Sequence of chain 1.A:
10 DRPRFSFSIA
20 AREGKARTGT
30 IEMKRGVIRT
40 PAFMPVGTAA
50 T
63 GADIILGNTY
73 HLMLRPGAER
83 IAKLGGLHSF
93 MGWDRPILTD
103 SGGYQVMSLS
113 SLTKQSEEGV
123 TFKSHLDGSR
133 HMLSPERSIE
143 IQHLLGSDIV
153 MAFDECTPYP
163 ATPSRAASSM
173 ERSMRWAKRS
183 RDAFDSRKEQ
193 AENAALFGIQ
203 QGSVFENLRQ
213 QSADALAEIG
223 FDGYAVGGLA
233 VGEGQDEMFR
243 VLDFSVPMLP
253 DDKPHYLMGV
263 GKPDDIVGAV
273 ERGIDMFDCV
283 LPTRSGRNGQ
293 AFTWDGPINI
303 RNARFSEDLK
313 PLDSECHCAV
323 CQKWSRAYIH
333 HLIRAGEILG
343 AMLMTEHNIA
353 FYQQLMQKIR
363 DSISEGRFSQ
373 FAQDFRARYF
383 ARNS

Binding-site contacts:
Ligand atom C14 contacts residue ASN70 of chain 1.A at 3.4 Å.
Ligand atom N1 contacts residue TYR106 of chain 1.A at 3.6 Å.
Ligand atom O3 contacts residue ASN70 of chain 1.A at 3.6 Å.
Ligand atom C1 contacts residue TYR106 of chain 1.A at 3.6 Å (hydrophobic).
Ligand atom C18 contacts residue GLN107 of chain 1.A at 3.3 Å.
Ligand atom O contacts residue ASP156 of chain 1.A at 3.5 Å (salt-bridge).
Ligand atom N3 contacts residue ASP102 of chain 1.A at 2.7 Å (salt-bridge).
Ligand atom N5 contacts residue GLY261 of chain 1.A at 3.5 Å.
Ligand atom N1 contacts residue LEU231 of chain 1.A at 2.8 Å (h-bond).
Ligand atom N3 contacts residue SER103 of chain 1.A at 3.7 Å.
Ligand atom O contacts residue GLY229 of chain 1.A at 3.4 Å.
Ligand atom N1 contacts residue MET260 of chain 1.A at 3.7 Å.
Ligand atom C contacts residue GLY261 of chain 1.A at 3.6 Å.
Ligand atom C17 contacts residue GLU339 of chain 1.B at 3.5 Å.
Ligand atom C5 contacts residue CYS158 of chain 1.A at 3.6 Å (hydrophobic).
Ligand atom N4 contacts residue MET260 of chain 1.A at 3.2 Å.
Ligand atom N1 contacts residue ALA232 of chain 1.A at 3.6 Å.
Ligand atom C10 contacts residue ASP102 of chain 1.A at 3.2 Å.
Ligand atom O contacts residue GLY230 of chain 1.A at 2.9 Å (h-bond).
Ligand atom N contacts residue ALA232 of chain 1.A at 2.8 Å (h-bond).
Ligand atom C5 contacts residue ASP156 of chain 1.A at 3.6 Å.
Ligand atom C3 contacts residue CYS158 of chain 1.A at 3.5 Å (hydrophobic).
Ligand atom O4 contacts residue TYR106 of chain 1.A at 3.5 Å.
Ligand atom C10 contacts residue TYR106 of chain 1.A at 3.4 Å (hydrophobic).
Ligand atom C19 contacts residue TYR106 of chain 1.A at 3.4 Å (hydrophobic).
Ligand atom O contacts residue CYS158 of chain 1.A at 3.3 Å.
Ligand atom C1 contacts residue GLY261 of chain 1.A at 3.5 Å.
Ligand atom O contacts residue GLN203 of chain 1.A at 3.0 Å (h-bond).
Ligand atom C6 contacts residue ASP102 of chain 1.A at 3.5 Å.
Ligand atom C8 contacts residue TYR106 of chain 1.A at 3.6 Å (hydrophobic).
Ligand atom N contacts residue GLY261 of chain 1.A at 3.5 Å.
Ligand atom N2 contacts residue ASP156 of chain 1.A at 2.8 Å (salt-bridge).
Ligand atom C9 contacts residue ASP102 of chain 1.A at 3.3 Å.
Ligand atom C2 contacts residue TYR106 of chain 1.A at 3.5 Å (hydrophobic).
Ligand atom N4 contacts residue ASP102 of chain 1.A at 2.9 Å (salt-bridge).
Ligand atom C6 contacts residue MET260 of chain 1.A at 3.6 Å (hydrophobic).
Ligand atom O4 contacts residue GLN107 of chain 1.A at 3.6 Å.
Ligand atom N3 contacts residue ILE201 of chain 1.A at 3.4 Å.
Ligand atom N3 contacts residue ASP156 of chain 1.A at 3.0 Å (salt-bridge).
Ligand atom C1 contacts residue ALA232 of chain 1.A at 3.6 Å (hydrophobic).

The protein below binds the small molecule below.
Small molecule (SMILES): CNc1nc2c(CC[C@H]3O[C@@H](OC)[C@@H]4OC(C)(C)O[C@@H]43)c3nc(N)[nH]c(=O)c3cc2[nH]1

Sequence of chain 1.B:
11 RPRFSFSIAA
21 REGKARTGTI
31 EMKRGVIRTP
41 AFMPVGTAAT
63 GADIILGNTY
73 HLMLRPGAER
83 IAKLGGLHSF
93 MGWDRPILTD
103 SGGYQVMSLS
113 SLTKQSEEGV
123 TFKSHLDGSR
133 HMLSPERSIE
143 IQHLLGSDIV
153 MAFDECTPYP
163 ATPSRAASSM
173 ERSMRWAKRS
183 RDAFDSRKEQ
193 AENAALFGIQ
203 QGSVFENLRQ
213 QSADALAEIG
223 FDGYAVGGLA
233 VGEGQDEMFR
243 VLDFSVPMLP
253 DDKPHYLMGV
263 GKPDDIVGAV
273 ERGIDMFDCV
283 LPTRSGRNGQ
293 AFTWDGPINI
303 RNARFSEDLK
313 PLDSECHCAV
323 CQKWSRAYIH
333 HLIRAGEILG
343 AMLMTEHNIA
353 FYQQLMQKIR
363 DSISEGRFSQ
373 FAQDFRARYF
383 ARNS